Sequence of chain 51.A:
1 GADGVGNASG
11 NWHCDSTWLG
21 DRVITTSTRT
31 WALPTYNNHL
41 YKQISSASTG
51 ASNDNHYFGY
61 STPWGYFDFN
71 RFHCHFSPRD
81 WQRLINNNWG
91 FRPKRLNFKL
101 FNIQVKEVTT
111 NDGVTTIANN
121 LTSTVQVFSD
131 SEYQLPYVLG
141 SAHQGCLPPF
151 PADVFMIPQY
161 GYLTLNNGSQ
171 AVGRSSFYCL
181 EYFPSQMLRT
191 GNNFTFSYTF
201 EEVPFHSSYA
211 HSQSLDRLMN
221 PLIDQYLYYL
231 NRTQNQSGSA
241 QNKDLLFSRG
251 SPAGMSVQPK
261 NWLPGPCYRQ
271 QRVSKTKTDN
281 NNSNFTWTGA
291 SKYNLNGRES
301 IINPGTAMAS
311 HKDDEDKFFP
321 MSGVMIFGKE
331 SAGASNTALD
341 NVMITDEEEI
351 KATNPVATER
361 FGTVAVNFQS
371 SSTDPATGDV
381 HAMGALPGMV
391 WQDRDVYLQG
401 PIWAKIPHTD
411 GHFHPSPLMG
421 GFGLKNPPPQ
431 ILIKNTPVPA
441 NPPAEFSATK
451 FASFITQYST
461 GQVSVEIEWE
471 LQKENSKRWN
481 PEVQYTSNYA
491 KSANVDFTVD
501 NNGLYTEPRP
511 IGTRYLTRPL

Sequence of chain 18.A:
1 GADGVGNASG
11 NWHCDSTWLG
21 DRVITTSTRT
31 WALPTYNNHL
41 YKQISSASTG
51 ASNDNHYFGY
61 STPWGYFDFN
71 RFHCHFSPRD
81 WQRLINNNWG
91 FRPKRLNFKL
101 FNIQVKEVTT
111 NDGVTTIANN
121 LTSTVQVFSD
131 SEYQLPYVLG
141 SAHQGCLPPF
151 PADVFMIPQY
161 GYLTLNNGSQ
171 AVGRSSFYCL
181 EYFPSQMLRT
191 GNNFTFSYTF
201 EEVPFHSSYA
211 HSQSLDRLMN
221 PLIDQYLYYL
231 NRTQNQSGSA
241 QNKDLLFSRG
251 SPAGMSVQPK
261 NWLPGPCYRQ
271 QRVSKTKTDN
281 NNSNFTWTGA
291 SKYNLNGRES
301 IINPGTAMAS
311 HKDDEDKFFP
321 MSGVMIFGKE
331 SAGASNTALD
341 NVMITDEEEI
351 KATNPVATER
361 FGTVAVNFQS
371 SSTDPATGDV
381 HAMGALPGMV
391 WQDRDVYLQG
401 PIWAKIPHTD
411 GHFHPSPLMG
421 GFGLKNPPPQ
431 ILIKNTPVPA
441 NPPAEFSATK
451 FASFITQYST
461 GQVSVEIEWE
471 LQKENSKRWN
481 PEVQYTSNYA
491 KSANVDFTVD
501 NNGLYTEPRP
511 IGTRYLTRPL

Binding-site contacts:
Ligand atom O1A contacts residue ASN231 of chain 18.A at 2.7 Å (h-bond).
Ligand atom O1A contacts residue ASN284 of chain 51.A at 4.5 Å.
Ligand atom C4 contacts residue ASN231 of chain 18.A at 3.5 Å.
Ligand atom O4 contacts residue ASN231 of chain 18.A at 4.2 Å.
Ligand atom C11 contacts residue ALA253 of chain 18.A at 3.6 Å (hydrophobic).
Ligand atom C1 contacts residue ASN231 of chain 18.A at 3.6 Å.
Ligand atom C3 contacts residue ASN231 of chain 18.A at 3.9 Å.
Ligand atom C11 contacts residue GLY254 of chain 18.A at 3.6 Å.
Ligand atom O1B contacts residue ARG232 of chain 18.A at 2.5 Å (salt-bridge).
Ligand atom C3 contacts residue THR286 of chain 51.A at 3.5 Å.
Ligand atom O10 contacts residue SER256 of chain 18.A at 3.5 Å (h-bond).
Ligand atom O1A contacts residue ARG232 of chain 18.A at 3.5 Å.
Ligand atom C10 contacts residue SER256 of chain 18.A at 4.2 Å.
Ligand atom C11 contacts residue ASN55 of chain 51.A at 3.2 Å.
Ligand atom O10 contacts residue SER52 of chain 51.A at 4.4 Å.
Ligand atom O2 contacts residue TRP287 of chain 51.A at 4.5 Å.
Ligand atom O1B contacts residue ASN284 of chain 51.A at 3.7 Å.
Ligand atom O2 contacts residue ASN284 of chain 51.A at 3.0 Å (h-bond).
Ligand atom C11 contacts residue SER256 of chain 18.A at 4.3 Å.
Ligand atom C1 contacts residue ARG232 of chain 18.A at 3.6 Å.
Ligand atom O1A contacts residue THR286 of chain 51.A at 4.2 Å.
Ligand atom C10 contacts residue ASN55 of chain 51.A at 3.8 Å.
Ligand atom C2 contacts residue ASN284 of chain 51.A at 3.9 Å.
Ligand atom O2 contacts residue ASN231 of chain 18.A at 4.2 Å.
Ligand atom O4 contacts residue VAL257 of chain 18.A at 3.1 Å.
Ligand atom O1B contacts residue ASN231 of chain 18.A at 4.3 Å.
Ligand atom C4 contacts residue VAL257 of chain 18.A at 4.4 Å (hydrophobic).
Ligand atom O2 contacts residue ARG232 of chain 18.A at 4.5 Å.
Ligand atom O2 contacts residue THR286 of chain 51.A at 4.0 Å.
Ligand atom C5 contacts residue ASN231 of chain 18.A at 4.5 Å.
Ligand atom O4 contacts residue TRP287 of chain 51.A at 4.1 Å.
Ligand atom O10 contacts residue ASN55 of chain 51.A at 3.4 Å (h-bond).
Ligand atom C2 contacts residue ASN231 of chain 18.A at 4.0 Å.
Ligand atom C1 contacts residue ASN284 of chain 51.A at 3.8 Å.
Ligand atom C3 contacts residue TRP287 of chain 51.A at 4.1 Å (hydrophobic).
Ligand atom C2 contacts residue THR286 of chain 51.A at 4.2 Å.

The protein below binds the small molecule below.
Small molecule (SMILES): CC(=O)N[C@H]1[C@H]([C@H](O)[C@H](O)CO)O[C@@](O)(C(=O)O)C[C@@H]1O